Sequence of chain 1.A:
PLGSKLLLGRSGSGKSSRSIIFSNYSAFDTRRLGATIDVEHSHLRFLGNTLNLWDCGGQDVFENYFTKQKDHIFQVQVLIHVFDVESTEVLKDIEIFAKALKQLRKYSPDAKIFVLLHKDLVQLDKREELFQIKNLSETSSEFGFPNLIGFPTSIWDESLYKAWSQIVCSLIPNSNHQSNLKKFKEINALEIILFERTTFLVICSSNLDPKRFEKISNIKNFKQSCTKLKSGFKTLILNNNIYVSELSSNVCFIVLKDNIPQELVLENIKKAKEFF

This protein binds this small molecule.
Small molecule (SMILES): Nc1nc2c(ncn2[C@@H]2O[C@H](CO[P](=O)(O)O[P](=O)(O)NP(=O)(O)O)[C@@H](O)[C@H]2O)c(=O)[nH]1

Binding-site contacts:
Ligand atom C2' contacts residue SER18 of chain 1.A at 3.6 Å.
Ligand atom C4 contacts residue LYS124 of chain 1.A at 3.7 Å.
Ligand atom O2' contacts residue THR32 of chain 1.A at 3.2 Å (h-bond).
Ligand atom O2G contacts residue SER12 of chain 1.A at 3.0 Å (h-bond).
Ligand atom N1 contacts residue ASP126 of chain 1.A at 2.8 Å (salt-bridge).
Ligand atom O1G contacts residue MG1 of chain 1.F at 2.1 Å.
Ligand atom N3B contacts residue MG1 of chain 1.F at 3.6 Å.
Ligand atom O1G contacts residue THR38 of chain 1.A at 3.1 Å (h-bond).
Ligand atom PB contacts residue MG1 of chain 1.F at 3.4 Å.
Ligand atom C6 contacts residue LYS124 of chain 1.A at 3.3 Å.
Ligand atom O4' contacts residue LYS124 of chain 1.A at 3.3 Å.
Ligand atom C5 contacts residue HIS123 of chain 1.A at 3.6 Å.
Ligand atom C2 contacts residue TRP164 of chain 1.A at 3.6 Å (hydrophobic).
Ligand atom O2B contacts residue SER17 of chain 1.A at 3.1 Å (h-bond).
Ligand atom N2 contacts residue ASP126 of chain 1.A at 3.0 Å (salt-bridge).
Ligand atom PG contacts residue MG1 of chain 1.F at 3.3 Å.
Ligand atom O3G contacts residue GLY61 of chain 1.A at 3.2 Å (h-bond).
Ligand atom O1A contacts residue GLY15 of chain 1.A at 3.0 Å.
Ligand atom C8 contacts residue SER18 of chain 1.A at 3.5 Å.
Ligand atom O6 contacts residue ASP126 of chain 1.A at 3.4 Å (salt-bridge).
Ligand atom N7 contacts residue HIS123 of chain 1.A at 2.9 Å (h-bond).
Ligand atom O6 contacts residue LYS124 of chain 1.A at 3.2 Å.
Ligand atom N3B contacts residue GLY13 of chain 1.A at 3.2 Å (h-bond).
Ligand atom C6 contacts residue ILE163 of chain 1.A at 3.6 Å (hydrophobic).
Ligand atom O3G contacts residue LYS16 of chain 1.A at 2.5 Å (salt-bridge).
Ligand atom N2 contacts residue TRP164 of chain 1.A at 3.5 Å (h-bond).
Ligand atom C5' contacts residue GLY13 of chain 1.A at 3.6 Å.
Ligand atom C5 contacts residue LYS124 of chain 1.A at 3.5 Å.
Ligand atom O2B contacts residue MG1 of chain 1.F at 2.1 Å.
Ligand atom O6 contacts residue HIS123 of chain 1.A at 3.1 Å.
Ligand atom O3A contacts residue GLY15 of chain 1.A at 3.0 Å (h-bond).
Ligand atom O6 contacts residue ILE163 of chain 1.A at 3.0 Å (h-bond).
Ligand atom O1A contacts residue SER18 of chain 1.A at 3.0 Å (h-bond).
Ligand atom N2 contacts residue LEU127 of chain 1.A at 3.6 Å.
Ligand atom C6 contacts residue ASP126 of chain 1.A at 3.6 Å.
Ligand atom O6 contacts residue SER162 of chain 1.A at 3.4 Å (h-bond).
Ligand atom O3G contacts residue SER12 of chain 1.A at 3.6 Å.
Ligand atom O1B contacts residue LYS16 of chain 1.A at 2.9 Å (salt-bridge).
Ligand atom N1 contacts residue LYS124 of chain 1.A at 3.4 Å.
Ligand atom O1B contacts residue GLY15 of chain 1.A at 3.1 Å (h-bond).